Binding-site contacts:
Ligand atom O5 contacts residue ASN350 of chain 2.A at 2.4 Å (h-bond).
Ligand atom O7 contacts residue LEU353 of chain 2.A at 3.7 Å.
Ligand atom N2 contacts residue ASN350 of chain 2.A at 2.8 Å (h-bond).
Ligand atom C2 contacts residue ASN350 of chain 2.A at 2.4 Å.
Ligand atom O4 contacts residue GLY345 of chain 2.A at 4.1 Å.
Ligand atom C7 contacts residue LEU353 of chain 2.A at 4.2 Å (hydrophobic).
Ligand atom C1 contacts residue ASN350 of chain 2.A at 1.4 Å.
Ligand atom C6 contacts residue SER347 of chain 2.A at 3.8 Å.
Ligand atom C5 contacts residue SER347 of chain 2.A at 3.4 Å.
Ligand atom C5 contacts residue GLY345 of chain 2.A at 4.0 Å.
Ligand atom O5 contacts residue SER347 of chain 2.A at 3.1 Å.
Ligand atom O7 contacts residue GLY345 of chain 2.A at 2.9 Å (h-bond).
Ligand atom C2 contacts residue GLY345 of chain 2.A at 4.2 Å.
Ligand atom C7 contacts residue ASN350 of chain 2.A at 3.3 Å.
Ligand atom C3 contacts residue ASN350 of chain 2.A at 3.8 Å.
Ligand atom C3 contacts residue GLY345 of chain 2.A at 3.6 Å.
Ligand atom O7 contacts residue ASN350 of chain 2.A at 3.3 Å (h-bond).
Ligand atom C5 contacts residue PHE346 of chain 2.A at 4.4 Å (hydrophobic).
Ligand atom O7 contacts residue SER352 of chain 2.A at 3.3 Å.
Ligand atom C7 contacts residue GLY345 of chain 2.A at 4.0 Å.
Ligand atom C4 contacts residue ASN350 of chain 2.A at 4.2 Å.
Ligand atom C7 contacts residue SER352 of chain 2.A at 4.2 Å.
Ligand atom C4 contacts residue GLY345 of chain 2.A at 4.1 Å.
Ligand atom C5 contacts residue ASN350 of chain 2.A at 3.7 Å.
Ligand atom C8 contacts residue ASN350 of chain 2.A at 4.4 Å.
Ligand atom O5 contacts residue GLY345 of chain 2.A at 4.4 Å.
Ligand atom C1 contacts residue GLY345 of chain 2.A at 3.9 Å.
Ligand atom C1 contacts residue SER347 of chain 2.A at 3.6 Å.
Ligand atom O6 contacts residue SER347 of chain 2.A at 4.4 Å.
Ligand atom C8 contacts residue LEU353 of chain 2.A at 3.6 Å (hydrophobic).

A small-molecule ligand and the protein it binds are described below.
Small molecule (SMILES): CC(=O)N[C@@H]1[C@@H](O)[C@H](O)[C@@H](CO)O[C@H]1O

Sequence of chain 2.A:
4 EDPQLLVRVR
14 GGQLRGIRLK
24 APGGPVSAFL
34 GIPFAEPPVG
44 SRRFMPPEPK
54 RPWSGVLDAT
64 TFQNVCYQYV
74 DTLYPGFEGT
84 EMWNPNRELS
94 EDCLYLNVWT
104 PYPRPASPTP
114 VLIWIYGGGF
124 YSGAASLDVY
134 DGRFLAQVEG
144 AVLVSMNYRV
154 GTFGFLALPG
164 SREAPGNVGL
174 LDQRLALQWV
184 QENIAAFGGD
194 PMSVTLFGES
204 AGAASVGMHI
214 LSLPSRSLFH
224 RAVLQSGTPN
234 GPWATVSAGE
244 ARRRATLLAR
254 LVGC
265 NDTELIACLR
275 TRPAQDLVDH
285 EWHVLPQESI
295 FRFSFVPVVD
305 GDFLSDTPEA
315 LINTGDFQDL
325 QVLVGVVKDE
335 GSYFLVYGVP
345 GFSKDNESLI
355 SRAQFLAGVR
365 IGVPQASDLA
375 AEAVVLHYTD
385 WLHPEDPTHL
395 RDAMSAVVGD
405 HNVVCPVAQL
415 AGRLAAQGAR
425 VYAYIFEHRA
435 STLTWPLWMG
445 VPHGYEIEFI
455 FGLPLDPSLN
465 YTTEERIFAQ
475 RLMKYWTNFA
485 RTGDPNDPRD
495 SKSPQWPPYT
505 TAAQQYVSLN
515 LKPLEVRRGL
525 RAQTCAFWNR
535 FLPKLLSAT